Sequence of chain 2.C:
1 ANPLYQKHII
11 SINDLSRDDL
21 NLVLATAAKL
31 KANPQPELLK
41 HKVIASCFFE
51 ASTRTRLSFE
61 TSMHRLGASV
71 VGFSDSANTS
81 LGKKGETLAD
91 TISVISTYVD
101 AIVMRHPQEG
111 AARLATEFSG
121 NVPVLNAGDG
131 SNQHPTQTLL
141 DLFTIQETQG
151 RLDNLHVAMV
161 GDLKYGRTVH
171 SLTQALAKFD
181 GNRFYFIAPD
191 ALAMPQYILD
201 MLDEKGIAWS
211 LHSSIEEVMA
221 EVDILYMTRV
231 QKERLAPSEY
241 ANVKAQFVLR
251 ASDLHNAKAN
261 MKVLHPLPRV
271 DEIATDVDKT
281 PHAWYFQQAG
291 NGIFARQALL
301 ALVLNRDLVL

This small molecule binds to this protein.
Small molecule (SMILES): NC(=O)CP(=O)(O)O

Binding-site contacts:
Ligand atom O1 contacts residue THR55 of chain 2.C at 3.0 Å (h-bond).
Ligand atom O1P contacts residue SER52 of chain 2.C at 2.5 Å (h-bond).
Ligand atom O2P contacts residue ALA51 of chain 2.C at 3.7 Å.
Ligand atom O1 contacts residue HIS134 of chain 2.C at 3.1 Å (h-bond).
Ligand atom C1P contacts residue PRO268 of chain 2.C at 3.5 Å (hydrophobic).
Ligand atom P contacts residue THR53 of chain 2.C at 3.7 Å.
Ligand atom N1 contacts residue GLN137 of chain 2.C at 3.2 Å (h-bond).
Ligand atom C1 contacts residue GLN137 of chain 2.C at 4.0 Å.
Ligand atom O3P contacts residue ARG54 of chain 2.C at 2.8 Å (salt-bridge).
Ligand atom P contacts residue ARG105 of chain 2.C at 3.6 Å.
Ligand atom O2P contacts residue SER80 of chain 3.C at 3.0 Å (h-bond).
Ligand atom P contacts residue SER52 of chain 2.C at 3.5 Å.
Ligand atom C1P contacts residue ARG54 of chain 2.C at 3.5 Å.
Ligand atom O3P contacts residue SER52 of chain 2.C at 3.9 Å.
Ligand atom N1 contacts residue PRO266 of chain 2.C at 2.8 Å (h-bond).
Ligand atom C1P contacts residue ASP1 of chain 2.K at 3.4 Å.
Ligand atom O1 contacts residue ASP1 of chain 2.K at 2.9 Å (salt-bridge).
Ligand atom C1 contacts residue ASP1 of chain 2.K at 3.0 Å.
Ligand atom C1 contacts residue THR55 of chain 2.C at 3.7 Å.
Ligand atom O1P contacts residue THR55 of chain 2.C at 3.0 Å (h-bond).
Ligand atom O3P contacts residue SER80 of chain 3.C at 2.7 Å (h-bond).
Ligand atom C1P contacts residue ARG105 of chain 2.C at 4.0 Å.
Ligand atom O2P contacts residue LYS84 of chain 3.C at 2.9 Å.
Ligand atom N1 contacts residue ARG54 of chain 2.C at 3.9 Å.
Ligand atom C1 contacts residue LEU267 of chain 2.C at 3.2 Å (hydrophobic).
Ligand atom O2P contacts residue ARG105 of chain 2.C at 3.8 Å.
Ligand atom P contacts residue SER80 of chain 3.C at 3.5 Å.
Ligand atom C1 contacts residue ARG105 of chain 2.C at 3.6 Å.
Ligand atom N1 contacts residue ASP1 of chain 2.K at 3.2 Å (salt-bridge).
Ligand atom N1 contacts residue LEU267 of chain 2.C at 2.8 Å (h-bond).
Ligand atom O1 contacts residue ARG105 of chain 2.C at 2.6 Å (salt-bridge).
Ligand atom O3P contacts residue THR53 of chain 2.C at 3.0 Å (h-bond).
Ligand atom O1P contacts residue ARG54 of chain 2.C at 3.8 Å.
Ligand atom O2P contacts residue THR53 of chain 2.C at 3.8 Å.
Ligand atom O1 contacts residue GLN137 of chain 2.C at 4.0 Å.
Ligand atom O1P contacts residue ARG105 of chain 2.C at 2.8 Å (salt-bridge).
Ligand atom P contacts residue ARG54 of chain 2.C at 3.9 Å.
Ligand atom O1P contacts residue THR53 of chain 2.C at 3.8 Å.
Ligand atom C1P contacts residue LEU267 of chain 2.C at 2.8 Å (hydrophobic).
Ligand atom O2P contacts residue SER52 of chain 2.C at 3.2 Å.

Sequence of chain 3.C:
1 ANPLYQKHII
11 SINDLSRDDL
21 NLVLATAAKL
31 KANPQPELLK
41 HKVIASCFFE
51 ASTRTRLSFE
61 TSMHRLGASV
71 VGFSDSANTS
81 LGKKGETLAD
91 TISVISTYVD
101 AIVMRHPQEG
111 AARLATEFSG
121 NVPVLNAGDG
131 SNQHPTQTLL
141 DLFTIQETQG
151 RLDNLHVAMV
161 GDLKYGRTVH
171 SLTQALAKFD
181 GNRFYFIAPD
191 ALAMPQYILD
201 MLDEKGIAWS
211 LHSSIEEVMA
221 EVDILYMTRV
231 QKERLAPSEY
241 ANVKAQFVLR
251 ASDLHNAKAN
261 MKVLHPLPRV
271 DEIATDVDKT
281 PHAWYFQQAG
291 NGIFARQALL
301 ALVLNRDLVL